Sequence of chain 1.A:
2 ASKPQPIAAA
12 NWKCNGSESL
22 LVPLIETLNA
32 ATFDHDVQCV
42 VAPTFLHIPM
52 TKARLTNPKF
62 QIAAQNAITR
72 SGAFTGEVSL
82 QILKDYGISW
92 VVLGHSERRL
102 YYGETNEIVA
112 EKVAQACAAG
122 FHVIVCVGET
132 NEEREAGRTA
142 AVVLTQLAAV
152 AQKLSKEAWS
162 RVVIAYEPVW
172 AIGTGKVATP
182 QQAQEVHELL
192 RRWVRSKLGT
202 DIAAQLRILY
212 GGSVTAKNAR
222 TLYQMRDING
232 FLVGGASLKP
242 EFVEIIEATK

Sequence of chain 1.B:
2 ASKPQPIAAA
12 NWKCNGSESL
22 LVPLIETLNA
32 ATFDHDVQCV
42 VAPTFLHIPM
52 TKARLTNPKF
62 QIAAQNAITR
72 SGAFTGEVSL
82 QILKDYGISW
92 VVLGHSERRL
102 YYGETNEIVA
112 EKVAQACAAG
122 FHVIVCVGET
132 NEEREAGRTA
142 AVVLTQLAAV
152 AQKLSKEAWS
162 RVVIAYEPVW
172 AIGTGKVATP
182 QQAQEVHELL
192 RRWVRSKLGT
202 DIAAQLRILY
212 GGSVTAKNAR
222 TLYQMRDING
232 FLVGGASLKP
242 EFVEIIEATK

Binding-site contacts:
Ligand atom S2 contacts residue TYR102 of chain 1.B at 3.4 Å (h-bond).
Ligand atom N3 contacts residue PHE75 of chain 1.A at 4.1 Å.
Ligand atom C5 contacts residue ARG71 of chain 1.A at 3.4 Å.
Ligand atom C3A contacts residue PHE75 of chain 1.A at 4.3 Å (hydrophobic).
Ligand atom C2 contacts residue PHE75 of chain 1.A at 4.0 Å (hydrophobic).
Ligand atom C1 contacts residue TYR102 of chain 1.B at 3.1 Å (hydrophobic).
Ligand atom C7A contacts residue PHE75 of chain 1.A at 4.5 Å (hydrophobic).
Ligand atom S2 contacts residue PHE75 of chain 1.A at 4.1 Å.
Ligand atom C6 contacts residue ARG71 of chain 1.A at 3.4 Å.
Ligand atom C8 contacts residue TYR102 of chain 1.B at 3.5 Å (hydrophobic).
Ligand atom C4 contacts residue ARG71 of chain 1.A at 4.3 Å.
Ligand atom C7 contacts residue ARG71 of chain 1.A at 4.0 Å.

A protein and the small-molecule ligand that binds it are described below.
Small molecule (SMILES): O=S(=O)(O)CCCSc1nc2ccccc2s1